Binding-site contacts:
Ligand atom C17 contacts residue TYR318 of chain 1.A at 3.5 Å (hydrophobic).
Ligand atom F1 contacts residue HIS235 of chain 1.A at 3.6 Å.
Ligand atom C18 contacts residue HIS235 of chain 1.A at 3.5 Å.
Ligand atom N2 contacts residue LYS101 of chain 1.A at 2.9 Å (salt-bridge).
Ligand atom C20 contacts residue PRO236 of chain 1.A at 3.6 Å (hydrophobic).
Ligand atom N2 contacts residue LEU100 of chain 1.A at 3.7 Å.
Ligand atom C22 contacts residue HIS235 of chain 1.A at 3.2 Å.
Ligand atom N5 contacts residue VAL106 of chain 1.A at 3.6 Å.
Ligand atom O3 contacts residue LYS101 of chain 1.A at 3.3 Å (salt-bridge).
Ligand atom F1 contacts residue PRO225 of chain 1.A at 3.2 Å.
Ligand atom C7 contacts residue TYR188 of chain 1.A at 3.6 Å (hydrophobic).
Ligand atom C3 contacts residue LEU234 of chain 1.A at 3.7 Å (hydrophobic).
Ligand atom C2 contacts residue TRP229 of chain 1.A at 3.7 Å (hydrophobic).
Ligand atom N1 contacts residue PHE227 of chain 1.A at 3.7 Å.
Ligand atom O2 contacts residue LYS103 of chain 1.A at 3.4 Å.
Ligand atom N5 contacts residue PRO236 of chain 1.A at 3.3 Å.
Ligand atom C1 contacts residue TYR188 of chain 1.A at 3.6 Å (hydrophobic).
Ligand atom N4 contacts residue LYS103 of chain 1.A at 2.8 Å (salt-bridge).
Ligand atom C21 contacts residue HIS235 of chain 1.A at 3.4 Å.
Ligand atom C3 contacts residue TYR188 of chain 1.A at 3.6 Å (hydrophobic).
Ligand atom F1 contacts residue PRO236 of chain 1.A at 3.6 Å.
Ligand atom C2 contacts residue LEU234 of chain 1.A at 3.7 Å (hydrophobic).
Ligand atom C15 contacts residue GLY190 of chain 1.A at 3.3 Å.
Ligand atom C2 contacts residue TYR188 of chain 1.A at 3.5 Å (hydrophobic).
Ligand atom C4 contacts residue PHE227 of chain 1.A at 3.7 Å (hydrophobic).
Ligand atom C10 contacts residue TYR188 of chain 1.A at 3.7 Å (hydrophobic).
Ligand atom C16 contacts residue TYR181 of chain 1.A at 3.3 Å (hydrophobic).
Ligand atom O1 contacts residue PHE227 of chain 1.A at 3.7 Å.
Ligand atom F1 contacts residue PHE227 of chain 1.A at 3.7 Å.
Ligand atom N4 contacts residue VAL106 of chain 1.A at 3.7 Å.
Ligand atom C20 contacts residue VAL106 of chain 1.A at 3.4 Å (hydrophobic).
Ligand atom C12 contacts residue LYS103 of chain 1.A at 3.6 Å.
Ligand atom O3 contacts residue TYR318 of chain 1.A at 3.2 Å.
Ligand atom O1 contacts residue VAL106 of chain 1.A at 3.3 Å.
Ligand atom C15 contacts residue TYR188 of chain 1.A at 3.7 Å (hydrophobic).
Ligand atom N2 contacts residue LYS103 of chain 1.A at 3.6 Å.
Ligand atom C15 contacts residue VAL189 of chain 1.A at 3.3 Å (hydrophobic).
Ligand atom C13 contacts residue LYS101 of chain 1.A at 3.5 Å.
Ligand atom F1 contacts residue LEU234 of chain 1.A at 3.4 Å.
Ligand atom C21 contacts residue PRO236 of chain 1.A at 3.5 Å (hydrophobic).

Sequence of chain 1.A:
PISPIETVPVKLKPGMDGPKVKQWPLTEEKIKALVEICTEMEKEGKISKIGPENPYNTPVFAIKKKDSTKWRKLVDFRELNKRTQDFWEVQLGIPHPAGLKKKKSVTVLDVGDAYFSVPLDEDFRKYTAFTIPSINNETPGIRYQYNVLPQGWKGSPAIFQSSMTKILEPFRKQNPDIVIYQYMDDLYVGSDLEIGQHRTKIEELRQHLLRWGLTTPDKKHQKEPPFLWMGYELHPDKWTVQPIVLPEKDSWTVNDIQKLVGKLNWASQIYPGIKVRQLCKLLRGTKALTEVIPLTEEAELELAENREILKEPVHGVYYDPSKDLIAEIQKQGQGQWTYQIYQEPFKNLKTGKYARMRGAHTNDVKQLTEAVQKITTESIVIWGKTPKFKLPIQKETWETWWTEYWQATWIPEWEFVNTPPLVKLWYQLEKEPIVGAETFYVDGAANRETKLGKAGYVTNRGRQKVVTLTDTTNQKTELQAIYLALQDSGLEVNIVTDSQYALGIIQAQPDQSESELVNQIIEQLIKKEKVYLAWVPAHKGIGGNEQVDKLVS

This small molecule binds to this protein.
Small molecule (SMILES): Cc1cc(C#N)cc(C(=O)c2c(C(C)C)c(=O)[nH]c(=O)n2Cc2cc(N)nc(F)c2)c1